Binding-site contacts:
Ligand atom O4 contacts residue PHE228 of chain 1.D at 0.4 Å.
Ligand atom O5 contacts residue ARG268 of chain 1.D at 3.0 Å (salt-bridge).
Ligand atom C3 contacts residue PHE228 of chain 1.D at 2.4 Å (hydrophobic).
Ligand atom C6 contacts residue ARG268 of chain 1.D at 2.8 Å.
Ligand atom O7 contacts residue ASN229 of chain 1.D at 1.1 Å.
Ligand atom O3 contacts residue ARG268 of chain 1.D at 3.2 Å (salt-bridge).
Ligand atom N2 contacts residue GLY230 of chain 1.D at 2.1 Å (h-bond).
Ligand atom C3 contacts residue ASN229 of chain 1.D at 0.7 Å.
Ligand atom C5 contacts residue GLY230 of chain 1.D at 2.2 Å.
Ligand atom C4 contacts residue GLY230 of chain 1.D at 2.4 Å.
Ligand atom C1 contacts residue PHE228 of chain 1.D at 3.1 Å (hydrophobic).
Ligand atom C2 contacts residue GLY230 of chain 1.D at 1.0 Å.
Ligand atom C3 contacts residue GLY230 of chain 1.D at 1.9 Å.
Ligand atom C7 contacts residue ASN229 of chain 1.D at 1.5 Å.
Ligand atom C4 contacts residue PHE228 of chain 1.D at 1.2 Å (hydrophobic).
Ligand atom C5 contacts residue ASN229 of chain 1.D at 2.1 Å.
Ligand atom O5 contacts residue ASN229 of chain 1.D at 2.8 Å.
Ligand atom C5 contacts residue PHE228 of chain 1.D at 1.8 Å (hydrophobic).
Ligand atom O6 contacts residue PHE228 of chain 1.D at 0.9 Å.
Ligand atom O4 contacts residue ASN229 of chain 1.D at 1.4 Å (h-bond).
Ligand atom C4 contacts residue ARG268 of chain 1.D at 2.8 Å.
Ligand atom C5 contacts residue ARG268 of chain 1.D at 3.0 Å.
Ligand atom C1 contacts residue THR231 of chain 1.D at 2.4 Å.
Ligand atom O6 contacts residue ASN229 of chain 1.D at 3.0 Å (h-bond).
Ligand atom C7 contacts residue GLY230 of chain 1.D at 3.2 Å.
Ligand atom O5 contacts residue PHE228 of chain 1.D at 2.0 Å.
Ligand atom C1 contacts residue GLY230 of chain 1.D at 0.6 Å.
Ligand atom O3 contacts residue ASN229 of chain 1.D at 1.0 Å.
Ligand atom N2 contacts residue THR231 of chain 1.D at 2.9 Å (h-bond).
Ligand atom O3 contacts residue GLY230 of chain 1.D at 3.1 Å (h-bond).
Ligand atom O5 contacts residue GLY230 of chain 1.D at 1.5 Å (h-bond).
Ligand atom C2 contacts residue ASN229 of chain 1.D at 0.5 Å.
Ligand atom C6 contacts residue PHE228 of chain 1.D at 1.2 Å (hydrophobic).
Ligand atom C4 contacts residue ASN229 of chain 1.D at 1.4 Å.
Ligand atom N2 contacts residue ASN229 of chain 1.D at 0.8 Å (h-bond).
Ligand atom O4 contacts residue LYS227 of chain 1.D at 2.5 Å (salt-bridge).
Ligand atom C1 contacts residue ASN229 of chain 1.D at 1.9 Å.
Ligand atom O6 contacts residue LYS227 of chain 1.D at 3.0 Å.
Ligand atom C8 contacts residue ASN229 of chain 1.D at 1.6 Å.
Ligand atom O3 contacts residue PHE228 of chain 1.D at 3.0 Å.

Sequence of chain 1.D:
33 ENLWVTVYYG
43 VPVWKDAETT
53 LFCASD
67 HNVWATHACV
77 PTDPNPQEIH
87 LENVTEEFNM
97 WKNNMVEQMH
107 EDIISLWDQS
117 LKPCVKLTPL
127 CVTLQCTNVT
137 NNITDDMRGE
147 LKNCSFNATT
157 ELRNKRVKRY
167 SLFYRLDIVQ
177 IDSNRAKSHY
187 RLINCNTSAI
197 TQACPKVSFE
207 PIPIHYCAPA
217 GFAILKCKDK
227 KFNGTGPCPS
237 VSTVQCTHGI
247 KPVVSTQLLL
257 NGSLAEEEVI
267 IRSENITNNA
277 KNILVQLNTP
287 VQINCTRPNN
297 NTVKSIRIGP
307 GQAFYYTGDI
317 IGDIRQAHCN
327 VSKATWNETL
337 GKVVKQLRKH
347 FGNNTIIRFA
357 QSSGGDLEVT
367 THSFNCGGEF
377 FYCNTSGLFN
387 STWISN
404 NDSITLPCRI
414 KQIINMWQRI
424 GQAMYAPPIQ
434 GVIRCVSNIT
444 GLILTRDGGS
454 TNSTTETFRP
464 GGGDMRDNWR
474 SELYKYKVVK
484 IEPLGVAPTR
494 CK

A protein and the small-molecule ligand that binds it are described below.
Small molecule (SMILES): CC(=O)N[C@@H]1[C@@H](O)[C@H](O)[C@@H](CO)O[C@H]1O